Sequence of chain 1.A:
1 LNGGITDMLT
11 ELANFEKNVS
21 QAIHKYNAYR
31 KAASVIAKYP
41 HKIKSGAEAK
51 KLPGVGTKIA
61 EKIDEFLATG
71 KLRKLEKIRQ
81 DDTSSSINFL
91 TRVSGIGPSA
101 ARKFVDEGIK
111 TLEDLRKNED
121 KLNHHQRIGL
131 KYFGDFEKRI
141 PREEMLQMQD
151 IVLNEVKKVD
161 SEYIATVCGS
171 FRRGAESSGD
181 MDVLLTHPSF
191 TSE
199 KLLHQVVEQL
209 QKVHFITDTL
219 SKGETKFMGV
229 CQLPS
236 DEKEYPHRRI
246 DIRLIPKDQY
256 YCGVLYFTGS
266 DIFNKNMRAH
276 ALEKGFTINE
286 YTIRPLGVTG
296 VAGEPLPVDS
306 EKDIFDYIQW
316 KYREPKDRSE

Binding-site contacts:
Ligand atom N1 contacts residue HIS24 of chain 1.A at 4.0 Å.
Ligand atom C5' contacts residue GLY54 of chain 1.A at 3.2 Å.
Ligand atom P contacts residue GLY54 of chain 1.A at 4.0 Å.
Ligand atom OP1 contacts residue THR57 of chain 1.A at 3.8 Å.
Ligand atom P contacts residue LYS58 of chain 1.A at 3.5 Å.
Ligand atom C5' contacts residue LYS25 of chain 1.A at 4.0 Å.
Ligand atom C5' contacts residue GLY56 of chain 1.A at 3.6 Å.
Ligand atom C5' contacts residue TYR29 of chain 1.A at 3.5 Å (hydrophobic).
Ligand atom O5' contacts residue GLY56 of chain 1.A at 3.5 Å.
Ligand atom OP1 contacts residue GLY54 of chain 1.A at 2.8 Å (h-bond).
Ligand atom OP1 contacts residue LYS58 of chain 1.A at 3.6 Å (salt-bridge).
Ligand atom O4' contacts residue ALA28 of chain 1.A at 3.7 Å.
Ligand atom OP1 contacts residue ILE59 of chain 1.A at 2.8 Å (h-bond).
Ligand atom P contacts residue VAL55 of chain 1.A at 3.9 Å.
Ligand atom OP1 contacts residue GLY56 of chain 1.A at 2.9 Å (h-bond).
Ligand atom OP2 contacts residue LYS58 of chain 1.A at 3.1 Å (salt-bridge).
Ligand atom OP1 contacts residue LEU52 of chain 1.A at 3.5 Å (h-bond).
Ligand atom OP2 contacts residue GLY56 of chain 1.A at 3.8 Å.
Ligand atom O5' contacts residue LYS25 of chain 1.A at 3.9 Å.
Ligand atom OP3 contacts residue LYS25 of chain 1.A at 3.0 Å (salt-bridge).
Ligand atom OP2 contacts residue GLY56 of chain 1.A at 3.8 Å.
Ligand atom C4' contacts residue GLY54 of chain 1.A at 3.4 Å.
Ligand atom OP1 contacts residue VAL55 of chain 1.A at 3.5 Å (h-bond).
Ligand atom O3' contacts residue GLY54 of chain 1.A at 3.5 Å.
Ligand atom C8 contacts residue LYS25 of chain 1.A at 3.6 Å.
Ligand atom C3' contacts residue GLY56 of chain 1.A at 3.9 Å.
Ligand atom N7 contacts residue LYS25 of chain 1.A at 3.6 Å.
Ligand atom OP2 contacts residue LYS62 of chain 1.A at 3.4 Å (salt-bridge).
Ligand atom P contacts residue GLY56 of chain 1.A at 3.6 Å.
Ligand atom O3' contacts residue VAL55 of chain 1.A at 4.0 Å.
Ligand atom OP2 contacts residue VAL55 of chain 1.A at 3.7 Å.
Ligand atom O3' contacts residue ILE59 of chain 1.A at 3.5 Å.
Ligand atom P contacts residue ILE59 of chain 1.A at 3.8 Å.
Ligand atom N3 contacts residue ALA28 of chain 1.A at 3.6 Å.
Ligand atom P contacts residue LYS58 of chain 1.A at 3.8 Å.
Ligand atom OP1 contacts residue LYS58 of chain 1.A at 3.1 Å (salt-bridge).
Ligand atom OP1 contacts residue PRO53 of chain 1.A at 3.8 Å.
Ligand atom OP1 contacts residue LYS25 of chain 1.A at 3.9 Å.
Ligand atom OP2 contacts residue LYS58 of chain 1.A at 3.0 Å (salt-bridge).
Ligand atom OP2 contacts residue THR57 of chain 1.A at 3.6 Å.

This protein binds this small molecule.
Small molecule (SMILES): Cc1cn([C@H]2C[C@H](O[P](=O)(O)OC[C@H]3O[C@@H](n4ccc(N)nc4=O)C[C@@H]3O[P](=O)(O)OC[C@H]3O[C@@H](n4cnc5c(=O)nc(N)[nH]c54)C[C@@H]3O[P](=O)(O)OC[C@H]3O[C@@H](n4cnc5c(=O)nc(N)[nH]c54)C[C@@H]3O)[C@@H](CO[P](=O)(O)O[C@H]3C[C@H](n4cnc5c(=O)nc(N)[nH]c54)O[C@@H]3COP(=O)(O)O)O2)c(=O)[nH]c1=O